Sequence of chain 1.A:
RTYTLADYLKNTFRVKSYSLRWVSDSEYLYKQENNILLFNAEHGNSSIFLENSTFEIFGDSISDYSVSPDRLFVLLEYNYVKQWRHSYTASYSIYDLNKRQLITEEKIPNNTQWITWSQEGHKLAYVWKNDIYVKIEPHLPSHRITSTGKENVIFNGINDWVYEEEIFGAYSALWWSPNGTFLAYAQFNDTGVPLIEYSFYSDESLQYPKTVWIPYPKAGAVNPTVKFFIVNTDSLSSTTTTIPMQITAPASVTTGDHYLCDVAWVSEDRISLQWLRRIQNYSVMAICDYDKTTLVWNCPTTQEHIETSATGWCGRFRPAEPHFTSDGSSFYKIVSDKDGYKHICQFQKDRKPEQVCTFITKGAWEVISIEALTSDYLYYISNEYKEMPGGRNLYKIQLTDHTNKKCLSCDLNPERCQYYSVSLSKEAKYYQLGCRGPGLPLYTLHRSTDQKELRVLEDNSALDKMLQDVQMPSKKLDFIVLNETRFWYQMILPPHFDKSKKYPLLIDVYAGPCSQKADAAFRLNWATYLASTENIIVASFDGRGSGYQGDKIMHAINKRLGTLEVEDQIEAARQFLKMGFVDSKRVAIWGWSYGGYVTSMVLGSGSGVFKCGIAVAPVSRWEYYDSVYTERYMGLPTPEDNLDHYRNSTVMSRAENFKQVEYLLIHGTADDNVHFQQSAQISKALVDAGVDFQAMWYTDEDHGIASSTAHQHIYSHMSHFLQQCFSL

The small molecule below binds the protein below.
Small molecule (SMILES): CC(=O)N[C@@H]1[C@@H](O)[C@H](O)[C@@H](CO)O[C@H]1O

Binding-site contacts:
Ligand atom O6 contacts residue ILE281 of chain 1.A at 4.4 Å.
Ligand atom C7 contacts residue ASN283 of chain 1.A at 3.5 Å.
Ligand atom C1 contacts residue ASN283 of chain 1.A at 1.4 Å.
Ligand atom C2 contacts residue ASN283 of chain 1.A at 2.7 Å.
Ligand atom O7 contacts residue SER311 of chain 1.A at 3.3 Å (h-bond).
Ligand atom C4 contacts residue ASN283 of chain 1.A at 4.3 Å.
Ligand atom N2 contacts residue ASN283 of chain 1.A at 3.1 Å (h-bond).
Ligand atom C8 contacts residue THR310 of chain 1.A at 4.4 Å.
Ligand atom C1 contacts residue ILE281 of chain 1.A at 4.0 Å (hydrophobic).
Ligand atom C7 contacts residue SER311 of chain 1.A at 4.2 Å.
Ligand atom O7 contacts residue ASN283 of chain 1.A at 3.5 Å (h-bond).
Ligand atom O6 contacts residue ASP643 of chain 1.A at 4.3 Å.
Ligand atom O7 contacts residue ALA312 of chain 1.A at 4.3 Å.
Ligand atom C6 contacts residue LYS561 of chain 1.A at 4.0 Å.
Ligand atom O5 contacts residue ILE281 of chain 1.A at 4.1 Å.
Ligand atom O5 contacts residue ASN283 of chain 1.A at 2.3 Å (h-bond).
Ligand atom C3 contacts residue ASN283 of chain 1.A at 3.9 Å.
Ligand atom C5 contacts residue ILE281 of chain 1.A at 4.5 Å (hydrophobic).
Ligand atom C5 contacts residue ASN283 of chain 1.A at 3.6 Å.
Ligand atom O6 contacts residue LYS561 of chain 1.A at 3.4 Å (salt-bridge).